Binding-site contacts:
Ligand atom O09 contacts residue LEU298 of chain 1.B at 3.4 Å.
Ligand atom C12 contacts residue TYR351 of chain 1.B at 3.7 Å (hydrophobic).
Ligand atom N05 contacts residue ASP269 of chain 1.B at 2.7 Å (salt-bridge).
Ligand atom C01 contacts residue ASP269 of chain 1.B at 3.4 Å.
Ligand atom O13 contacts residue THR340 of chain 1.B at 4.0 Å.
Ligand atom C02 contacts residue PHE266 of chain 1.B at 3.8 Å (hydrophobic).
Ligand atom C08 contacts residue LEU298 of chain 1.B at 4.1 Å (hydrophobic).
Ligand atom N03 contacts residue SFG1 of chain 1.G at 2.9 Å (h-bond).
Ligand atom C02 contacts residue HIS300 of chain 1.B at 3.8 Å.
Ligand atom N03 contacts residue PHE266 of chain 1.B at 3.8 Å.
Ligand atom C14 contacts residue TYR351 of chain 1.B at 3.3 Å (hydrophobic).
Ligand atom N11 contacts residue TYR339 of chain 1.B at 3.8 Å.
Ligand atom N05 contacts residue PHE266 of chain 1.B at 3.9 Å.
Ligand atom C01 contacts residue PRO296 of chain 1.B at 3.8 Å (hydrophobic).
Ligand atom C04 contacts residue HIS300 of chain 1.B at 3.2 Å.
Ligand atom C01 contacts residue PHE266 of chain 1.B at 3.7 Å (hydrophobic).
Ligand atom N16 contacts residue TYR339 of chain 1.B at 4.0 Å.
Ligand atom C07 contacts residue TYR351 of chain 1.B at 4.0 Å (hydrophobic).
Ligand atom C08 contacts residue HIS300 of chain 1.B at 4.1 Å.
Ligand atom N05 contacts residue HIS300 of chain 1.B at 3.5 Å.
Ligand atom C06 contacts residue PHE266 of chain 1.B at 4.2 Å (hydrophobic).
Ligand atom C14 contacts residue TYR339 of chain 1.B at 4.0 Å (hydrophobic).
Ligand atom C04 contacts residue SFG1 of chain 1.G at 3.3 Å.
Ligand atom C06 contacts residue TYR351 of chain 1.B at 3.4 Å (hydrophobic).
Ligand atom C01 contacts residue LEU298 of chain 1.B at 4.0 Å (hydrophobic).
Ligand atom C06 contacts residue TYR339 of chain 1.B at 4.0 Å (hydrophobic).
Ligand atom C02 contacts residue SFG1 of chain 1.G at 4.2 Å.
Ligand atom O10 contacts residue HIS300 of chain 1.B at 3.3 Å (h-bond).
Ligand atom N03 contacts residue HIS300 of chain 1.B at 3.4 Å.
Ligand atom C15 contacts residue THR340 of chain 1.B at 4.3 Å.
Ligand atom N16 contacts residue TYR349 of chain 1.B at 3.3 Å.
Ligand atom C04 contacts residue PHE266 of chain 1.B at 3.1 Å (hydrophobic).
Ligand atom C15 contacts residue TYR339 of chain 1.B at 3.2 Å (hydrophobic).
Ligand atom C04 contacts residue ASP269 of chain 1.B at 3.4 Å.
Ligand atom C12 contacts residue TYR339 of chain 1.B at 3.7 Å (hydrophobic).
Ligand atom N11 contacts residue TYR351 of chain 1.B at 3.0 Å (h-bond).
Ligand atom O13 contacts residue TYR339 of chain 1.B at 3.6 Å.
Ligand atom N05 contacts residue PRO296 of chain 1.B at 4.1 Å.
Ligand atom C07 contacts residue TYR339 of chain 1.B at 3.8 Å (hydrophobic).
Ligand atom C01 contacts residue HIS300 of chain 1.B at 3.9 Å.

Sequence of chain 1.B:
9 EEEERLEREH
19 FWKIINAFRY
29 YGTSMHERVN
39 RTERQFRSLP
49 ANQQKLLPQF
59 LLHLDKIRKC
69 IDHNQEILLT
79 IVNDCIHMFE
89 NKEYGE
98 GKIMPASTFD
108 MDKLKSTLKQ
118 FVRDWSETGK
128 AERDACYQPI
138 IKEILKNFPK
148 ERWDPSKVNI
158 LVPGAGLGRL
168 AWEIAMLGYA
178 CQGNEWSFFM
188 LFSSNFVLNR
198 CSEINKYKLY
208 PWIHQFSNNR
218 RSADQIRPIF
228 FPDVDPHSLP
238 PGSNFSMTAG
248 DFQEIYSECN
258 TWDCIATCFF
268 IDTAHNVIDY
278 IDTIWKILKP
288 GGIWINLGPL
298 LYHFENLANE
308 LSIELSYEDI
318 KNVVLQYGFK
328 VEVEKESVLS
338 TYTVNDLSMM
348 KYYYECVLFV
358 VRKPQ

The small molecule below binds the protein below.
Small molecule (SMILES): NCCC(=O)N[C@@H](Cc1c[nH]cn1)C(=O)O